The protein below binds the small molecule below.
Small molecule (SMILES): C[C@]12CCC(=O)C=C1CC[C@@H]1[C@@H]2CC[C@]2(C)C(=O)CC[C@@H]12

Sequence of chain 1.A:
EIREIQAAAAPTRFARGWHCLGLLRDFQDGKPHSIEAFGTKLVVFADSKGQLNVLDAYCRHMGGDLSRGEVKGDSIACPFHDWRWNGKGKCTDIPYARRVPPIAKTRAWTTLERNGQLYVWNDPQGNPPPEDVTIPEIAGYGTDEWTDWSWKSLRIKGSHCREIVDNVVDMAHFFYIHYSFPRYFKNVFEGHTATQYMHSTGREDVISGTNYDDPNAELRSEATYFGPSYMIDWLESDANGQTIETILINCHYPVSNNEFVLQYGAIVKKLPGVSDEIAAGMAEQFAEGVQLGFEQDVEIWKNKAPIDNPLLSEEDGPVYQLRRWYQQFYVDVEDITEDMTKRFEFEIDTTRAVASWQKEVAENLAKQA

Binding-site contacts:
Ligand atom C19 contacts residue MET245 of chain 1.A at 4.1 Å (hydrophobic).
Ligand atom C19 contacts residue LEU262 of chain 1.A at 3.6 Å (hydrophobic).
Ligand atom C5 contacts residue GLN210 of chain 1.A at 4.1 Å.
Ligand atom C4 contacts residue MET245 of chain 1.A at 3.6 Å (hydrophobic).
Ligand atom O1 contacts residue MET245 of chain 1.A at 3.6 Å.
Ligand atom C11 contacts residue HIS192 of chain 1.A at 4.0 Å.
Ligand atom C4 contacts residue GLN210 of chain 1.A at 3.7 Å.
Ligand atom C18 contacts residue VAL304 of chain 1.A at 4.1 Å (hydrophobic).
Ligand atom O1 contacts residue ASN264 of chain 1.A at 4.1 Å.
Ligand atom O2 contacts residue THR224 of chain 1.A at 4.0 Å.
Ligand atom C6 contacts residue ASP247 of chain 1.A at 3.5 Å.
Ligand atom C16 contacts residue LEU233 of chain 1.A at 3.7 Å (hydrophobic).
Ligand atom C16 contacts residue MET212 of chain 1.A at 4.1 Å (hydrophobic).
Ligand atom C1 contacts residue PHE188 of chain 1.A at 4.0 Å (hydrophobic).
Ligand atom C6 contacts residue GLN210 of chain 1.A at 3.4 Å.
Ligand atom C14 contacts residue MET212 of chain 1.A at 4.1 Å (hydrophobic).
Ligand atom C6 contacts residue SER235 of chain 1.A at 3.9 Å.
Ligand atom C1 contacts residue PHE308 of chain 1.A at 4.2 Å (hydrophobic).
Ligand atom C6 contacts residue ALA237 of chain 1.A at 3.5 Å (hydrophobic).
Ligand atom O1 contacts residue ASN181 of chain 1.A at 3.6 Å.
Ligand atom C3 contacts residue ASN264 of chain 1.A at 3.9 Å.
Ligand atom C7 contacts residue SER235 of chain 1.A at 3.8 Å.
Ligand atom C2 contacts residue ASN264 of chain 1.A at 3.3 Å.
Ligand atom C9 contacts residue PHE188 of chain 1.A at 3.7 Å (hydrophobic).
Ligand atom C7 contacts residue MET212 of chain 1.A at 3.9 Å (hydrophobic).
Ligand atom C16 contacts residue SER214 of chain 1.A at 4.0 Å.
Ligand atom C15 contacts residue MET212 of chain 1.A at 3.5 Å (hydrophobic).
Ligand atom C3 contacts residue MET245 of chain 1.A at 3.7 Å (hydrophobic).
Ligand atom O1 contacts residue VAL182 of chain 1.A at 3.3 Å.
Ligand atom C8 contacts residue ASP247 of chain 1.A at 3.6 Å.
Ligand atom C1 contacts residue ASN264 of chain 1.A at 4.0 Å.
Ligand atom C7 contacts residue GLN210 of chain 1.A at 3.5 Å.
Ligand atom C15 contacts residue LEU233 of chain 1.A at 4.0 Å (hydrophobic).
Ligand atom C19 contacts residue ASP247 of chain 1.A at 3.7 Å.
Ligand atom C18 contacts residue PHE300 of chain 1.A at 3.9 Å (hydrophobic).
Ligand atom C16 contacts residue SER194 of chain 1.A at 4.1 Å.
Ligand atom C5 contacts residue MET245 of chain 1.A at 4.0 Å (hydrophobic).
Ligand atom C4 contacts residue PHE188 of chain 1.A at 4.1 Å (hydrophobic).
Ligand atom C12 contacts residue HIS192 of chain 1.A at 3.4 Å.
Ligand atom C7 contacts residue ASP247 of chain 1.A at 3.7 Å.